A small-molecule ligand and the protein it binds are described below.
Small molecule (SMILES): Nc1ncnc2c1ncn2[C@H]1C[C@H](O)[C@@H](COP(=O)(O)O)O1

Binding-site contacts:
Ligand atom C5 contacts residue SER414 of chain 1.UA at 3.9 Å.
Ligand atom C5 contacts residue PRO203 of chain 1.UA at 3.9 Å (hydrophobic).
Ligand atom C2' contacts residue HIS412 of chain 1.UA at 3.1 Å.
Ligand atom C8 contacts residue SER414 of chain 1.UA at 4.3 Å.
Ligand atom N9 contacts residue PRO203 of chain 1.UA at 4.4 Å.
Ligand atom N6 contacts residue GLY421 of chain 1.UA at 3.3 Å (h-bond).
Ligand atom N7 contacts residue SER414 of chain 1.UA at 3.6 Å.
Ligand atom C2 contacts residue GLY421 of chain 1.UA at 3.4 Å.
Ligand atom C6 contacts residue SER414 of chain 1.UA at 4.0 Å.
Ligand atom N9 contacts residue HIS412 of chain 1.UA at 4.3 Å.
Ligand atom C2 contacts residue ILE404 of chain 1.UA at 4.4 Å (hydrophobic).
Ligand atom C3' contacts residue HIS412 of chain 1.UA at 4.0 Å.
Ligand atom C1' contacts residue PRO413 of chain 1.UA at 3.9 Å (hydrophobic).
Ligand atom N1 contacts residue PRO413 of chain 1.UA at 3.5 Å (h-bond).
Ligand atom N6 contacts residue GLY419 of chain 1.UA at 3.5 Å (h-bond).
Ligand atom C5 contacts residue PRO413 of chain 1.UA at 4.0 Å (hydrophobic).
Ligand atom O3' contacts residue PRO413 of chain 1.UA at 4.2 Å.
Ligand atom C6 contacts residue PRO203 of chain 1.UA at 4.3 Å (hydrophobic).
Ligand atom C4 contacts residue PRO203 of chain 1.UA at 4.2 Å (hydrophobic).
Ligand atom N6 contacts residue PRO415 of chain 1.UA at 4.2 Å.
Ligand atom N3 contacts residue PRO413 of chain 1.UA at 3.8 Å.
Ligand atom N6 contacts residue SER414 of chain 1.UA at 3.7 Å.
Ligand atom C2 contacts residue PRO413 of chain 1.UA at 3.5 Å (hydrophobic).
Ligand atom C8 contacts residue HIS412 of chain 1.UA at 3.4 Å.
Ligand atom C2' contacts residue PRO413 of chain 1.UA at 3.8 Å (hydrophobic).
Ligand atom N1 contacts residue GLY421 of chain 1.UA at 3.1 Å (h-bond).
Ligand atom N7 contacts residue PRO203 of chain 1.UA at 4.0 Å.
Ligand atom N1 contacts residue VAL202 of chain 1.UA at 3.7 Å.
Ligand atom N7 contacts residue ASN391 of chain 1.UA at 3.9 Å.
Ligand atom C4 contacts residue PRO413 of chain 1.UA at 4.0 Å (hydrophobic).
Ligand atom N1 contacts residue PHE420 of chain 1.UA at 4.2 Å.
Ligand atom C1' contacts residue HIS412 of chain 1.UA at 4.3 Å.
Ligand atom C8 contacts residue PRO203 of chain 1.UA at 4.2 Å (hydrophobic).
Ligand atom N9 contacts residue PRO413 of chain 1.UA at 4.3 Å.
Ligand atom C6 contacts residue GLY421 of chain 1.UA at 3.6 Å.
Ligand atom N7 contacts residue HIS412 of chain 1.UA at 4.1 Å.
Ligand atom C6 contacts residue PRO413 of chain 1.UA at 3.8 Å (hydrophobic).
Ligand atom N6 contacts residue PHE420 of chain 1.UA at 3.7 Å.
Ligand atom C2 contacts residue VAL202 of chain 1.UA at 4.2 Å (hydrophobic).
Ligand atom C6 contacts residue VAL202 of chain 1.UA at 4.2 Å (hydrophobic).

Sequence of chain 1.UA:
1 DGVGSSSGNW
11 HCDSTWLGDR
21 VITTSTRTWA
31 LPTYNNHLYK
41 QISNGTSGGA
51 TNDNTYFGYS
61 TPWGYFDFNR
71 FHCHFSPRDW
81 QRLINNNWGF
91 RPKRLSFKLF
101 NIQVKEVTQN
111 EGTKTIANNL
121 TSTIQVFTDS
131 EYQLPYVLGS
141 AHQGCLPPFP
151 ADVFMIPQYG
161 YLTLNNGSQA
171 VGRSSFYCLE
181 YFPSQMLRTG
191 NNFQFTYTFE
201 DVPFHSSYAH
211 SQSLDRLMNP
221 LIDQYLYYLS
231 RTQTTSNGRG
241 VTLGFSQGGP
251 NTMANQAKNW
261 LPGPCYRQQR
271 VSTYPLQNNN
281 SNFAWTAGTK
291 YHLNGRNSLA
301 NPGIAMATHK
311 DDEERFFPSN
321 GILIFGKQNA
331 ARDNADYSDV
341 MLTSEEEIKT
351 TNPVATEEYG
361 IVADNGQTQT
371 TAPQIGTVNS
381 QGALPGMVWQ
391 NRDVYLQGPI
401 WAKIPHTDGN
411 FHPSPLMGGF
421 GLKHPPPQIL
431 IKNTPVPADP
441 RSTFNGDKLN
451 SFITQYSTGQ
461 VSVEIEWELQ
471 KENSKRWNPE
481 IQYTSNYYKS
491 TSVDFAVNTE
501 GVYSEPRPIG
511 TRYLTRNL